Binding-site contacts:
Ligand atom CB contacts residue GLN139 of chain 1.B at 3.7 Å.
Ligand atom OD1 contacts residue ALA140 of chain 1.B at 4.1 Å.
Ligand atom CD1 contacts residue TRP102 of chain 1.A at 4.0 Å (hydrophobic).
Ligand atom CG contacts residue GLU141 of chain 1.B at 3.4 Å.
Ligand atom CD contacts residue GLN139 of chain 1.B at 4.0 Å.
Ligand atom OD1 contacts residue THR145 of chain 1.B at 3.1 Å (h-bond).
Ligand atom CG contacts residue GLU141 of chain 1.B at 3.3 Å.
Ligand atom CB contacts residue GLN139 of chain 1.B at 3.7 Å.
Ligand atom NZ contacts residue ASP138 of chain 1.B at 3.0 Å (salt-bridge).
Ligand atom N contacts residue GLN139 of chain 1.B at 2.9 Å (h-bond).
Ligand atom CG contacts residue THR96 of chain 1.A at 4.0 Å.
Ligand atom CB contacts residue GLU141 of chain 1.B at 3.1 Å.
Ligand atom CB contacts residue THR145 of chain 1.B at 3.6 Å.
Ligand atom CD1 contacts residue ALA99 of chain 1.A at 4.0 Å (hydrophobic).
Ligand atom CB contacts residue MET149 of chain 1.B at 3.9 Å (hydrophobic).
Ligand atom CD1 contacts residue THR95 of chain 1.A at 3.6 Å.
Ligand atom OD2 contacts residue ALA140 of chain 1.B at 3.5 Å.
Ligand atom O contacts residue GLN66 of chain 1.A at 2.8 Å (h-bond).
Ligand atom CD1 contacts residue THR96 of chain 1.A at 3.7 Å.
Ligand atom OD2 contacts residue GLU141 of chain 1.B at 2.7 Å (salt-bridge).
Ligand atom CB contacts residue GLU141 of chain 1.B at 3.7 Å.
Ligand atom CA contacts residue GLN139 of chain 1.B at 3.6 Å.
Ligand atom CD contacts residue ALA140 of chain 1.B at 3.9 Å (hydrophobic).
Ligand atom OD1 contacts residue GLU141 of chain 1.B at 3.3 Å (salt-bridge).
Ligand atom ND2 contacts residue GLU141 of chain 1.B at 3.1 Å (salt-bridge).
Ligand atom OD1 contacts residue HIS142 of chain 1.B at 2.9 Å (h-bond).
Ligand atom CA contacts residue GLN139 of chain 1.B at 3.9 Å.
Ligand atom CG2 contacts residue MET149 of chain 1.B at 3.6 Å (hydrophobic).
Ligand atom CD contacts residue ASP138 of chain 1.B at 3.4 Å.
Ligand atom CD1 contacts residue TRP103 of chain 1.A at 3.9 Å (hydrophobic).
Ligand atom O contacts residue THR96 of chain 1.A at 3.8 Å.
Ligand atom CG contacts residue ALA140 of chain 1.B at 4.1 Å (hydrophobic).
Ligand atom CG contacts residue THR145 of chain 1.B at 3.7 Å.
Ligand atom CE contacts residue ASP138 of chain 1.B at 3.8 Å.
Ligand atom C contacts residue GLN66 of chain 1.A at 4.0 Å.
Ligand atom CG contacts residue HIS142 of chain 1.B at 3.9 Å.
Ligand atom C contacts residue GLN139 of chain 1.B at 3.7 Å.
Ligand atom CG2 contacts residue THR145 of chain 1.B at 3.6 Å.
Ligand atom CG contacts residue GLU141 of chain 1.B at 3.8 Å.
Ligand atom CD contacts residue GLU141 of chain 1.B at 3.9 Å.

Sequence of chain 1.B:
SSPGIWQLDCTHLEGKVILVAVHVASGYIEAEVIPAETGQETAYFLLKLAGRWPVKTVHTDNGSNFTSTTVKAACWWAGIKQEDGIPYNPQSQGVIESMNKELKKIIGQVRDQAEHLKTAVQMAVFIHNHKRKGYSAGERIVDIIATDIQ

The protein below binds the small molecule below.
Small molecule (SMILES): CC[C@H](C)[C@@H]1NC(=O)[C@H](CCCCN)NC(=O)[C@H](C)NC(=O)[C@H](CO)NC(=O)[C@H](CC(=O)O)NC(=O)[C@H](CC(C)C)NC(=O)[C@H](CC(N)=O)NC(=O)[C@H](CC(=O)O)NC1=O

Sequence of chain 1.A:
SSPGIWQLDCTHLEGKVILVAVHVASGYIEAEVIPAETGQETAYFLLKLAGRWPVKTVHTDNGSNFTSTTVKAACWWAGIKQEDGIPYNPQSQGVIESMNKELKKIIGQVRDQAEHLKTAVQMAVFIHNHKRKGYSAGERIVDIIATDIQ